Sequence of chain 1.H:
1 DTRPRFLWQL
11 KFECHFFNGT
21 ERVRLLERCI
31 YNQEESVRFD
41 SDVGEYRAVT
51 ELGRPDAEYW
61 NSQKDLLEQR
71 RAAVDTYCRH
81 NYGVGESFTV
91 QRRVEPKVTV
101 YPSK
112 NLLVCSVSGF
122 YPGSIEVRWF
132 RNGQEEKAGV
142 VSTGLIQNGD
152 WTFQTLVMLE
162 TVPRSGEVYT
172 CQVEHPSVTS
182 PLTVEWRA

Sequence of chain 1.G:
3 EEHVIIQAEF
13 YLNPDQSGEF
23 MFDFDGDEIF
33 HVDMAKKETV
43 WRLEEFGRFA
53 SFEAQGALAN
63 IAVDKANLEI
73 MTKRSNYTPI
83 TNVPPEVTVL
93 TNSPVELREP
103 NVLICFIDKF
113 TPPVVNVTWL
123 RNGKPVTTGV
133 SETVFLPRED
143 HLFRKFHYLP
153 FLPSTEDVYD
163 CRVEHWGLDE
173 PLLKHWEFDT

Binding-site contacts:
Ligand atom C7 contacts residue GLU166 of chain 1.G at 4.3 Å.
Ligand atom C8 contacts residue ASP1 of chain 1.H at 4.2 Å.
Ligand atom C7 contacts residue ASP1 of chain 1.H at 4.4 Å.
Ligand atom C8 contacts residue VAL117 of chain 1.G at 4.2 Å (hydrophobic).
Ligand atom O7 contacts residue GLU166 of chain 1.G at 3.5 Å.
Ligand atom O7 contacts residue ASP1 of chain 1.H at 4.2 Å.
Ligand atom O5 contacts residue ASN118 of chain 1.G at 2.3 Å (h-bond).
Ligand atom C7 contacts residue ASN118 of chain 1.G at 3.4 Å.
Ligand atom C8 contacts residue VAL116 of chain 1.G at 3.8 Å (hydrophobic).
Ligand atom C4 contacts residue ASN118 of chain 1.G at 4.2 Å.
Ligand atom O7 contacts residue ASN118 of chain 1.G at 3.5 Å (h-bond).
Ligand atom N2 contacts residue TRP168 of chain 1.G at 4.1 Å.
Ligand atom N2 contacts residue ASN118 of chain 1.G at 2.9 Å (h-bond).
Ligand atom C2 contacts residue ASN118 of chain 1.G at 2.5 Å.
Ligand atom O3 contacts residue TRP168 of chain 1.G at 4.1 Å.
Ligand atom O5 contacts residue GLU166 of chain 1.G at 4.0 Å.
Ligand atom C3 contacts residue ASN118 of chain 1.G at 3.8 Å.
Ligand atom C8 contacts residue HIS167 of chain 1.G at 4.2 Å.
Ligand atom O3 contacts residue ASP1 of chain 1.H at 4.4 Å.
Ligand atom C8 contacts residue GLU166 of chain 1.G at 4.0 Å.
Ligand atom O7 contacts residue TRP168 of chain 1.G at 4.1 Å.
Ligand atom C7 contacts residue TRP168 of chain 1.G at 3.8 Å (hydrophobic).
Ligand atom C2 contacts residue GLU166 of chain 1.G at 4.2 Å.
Ligand atom C1 contacts residue GLU166 of chain 1.G at 4.2 Å.
Ligand atom C1 contacts residue ASN118 of chain 1.G at 1.4 Å.
Ligand atom C8 contacts residue TRP168 of chain 1.G at 3.6 Å (hydrophobic).
Ligand atom C8 contacts residue ASN118 of chain 1.G at 4.4 Å.
Ligand atom C5 contacts residue ASN118 of chain 1.G at 3.6 Å.
Ligand atom O7 contacts residue HIS167 of chain 1.G at 4.0 Å.

A small-molecule ligand and the protein it binds are described below.
Small molecule (SMILES): CC(=O)N[C@H]1[C@H](O[C@H]2[C@H](O)[C@@H](NC(C)=O)CO[C@@H]2CO)O[C@H](CO)[C@@H](O[C@@H]2O[C@H](CO)[C@@H](O)[C@H](O)[C@H]2NC(C)=O)[C@@H]1O